Binding-site contacts:
Ligand atom C1 contacts residue ASN56 of chain 1.B at 1.4 Å.
Ligand atom C7 contacts residue ASN56 of chain 1.B at 4.0 Å.
Ligand atom C4 contacts residue ASN56 of chain 1.B at 4.1 Å.
Ligand atom C2 contacts residue ASN56 of chain 1.B at 2.5 Å.
Ligand atom C3 contacts residue ASN56 of chain 1.B at 3.7 Å.
Ligand atom C5 contacts residue ASN56 of chain 1.B at 3.7 Å.
Ligand atom N2 contacts residue ASN56 of chain 1.B at 3.1 Å (h-bond).
Ligand atom O7 contacts residue ASN56 of chain 1.B at 4.3 Å.
Ligand atom O6 contacts residue ASN56 of chain 1.B at 4.1 Å.
Ligand atom O5 contacts residue ASN56 of chain 1.B at 2.4 Å (h-bond).

Sequence of chain 1.B:
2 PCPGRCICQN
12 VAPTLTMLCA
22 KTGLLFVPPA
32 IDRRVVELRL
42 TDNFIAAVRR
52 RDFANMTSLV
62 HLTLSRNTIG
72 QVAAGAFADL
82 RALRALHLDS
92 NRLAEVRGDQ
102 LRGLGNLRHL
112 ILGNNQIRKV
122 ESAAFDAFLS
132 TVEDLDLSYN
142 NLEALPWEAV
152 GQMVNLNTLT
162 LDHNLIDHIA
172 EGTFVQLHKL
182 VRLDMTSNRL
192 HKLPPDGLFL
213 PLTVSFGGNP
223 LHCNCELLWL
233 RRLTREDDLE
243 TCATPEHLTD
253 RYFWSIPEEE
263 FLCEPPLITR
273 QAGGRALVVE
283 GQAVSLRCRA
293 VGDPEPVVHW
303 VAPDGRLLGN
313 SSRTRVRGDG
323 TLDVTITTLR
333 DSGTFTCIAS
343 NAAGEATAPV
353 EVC

This small molecule binds to this protein.
Small molecule (SMILES): CC(=O)N[C@@H]1[C@@H](O)[C@H](O)[C@@H](CO)O[C@H]1O